Binding-site contacts:
Ligand atom O1A contacts residue SER28 of chain 1.A at 3.3 Å (h-bond).
Ligand atom O6 contacts residue ASP131 of chain 1.A at 3.5 Å (salt-bridge).
Ligand atom O1A contacts residue GLY26 of chain 1.A at 3.3 Å.
Ligand atom O1G contacts residue THR46 of chain 1.A at 2.9 Å (h-bond).
Ligand atom O2B contacts residue LYS27 of chain 1.A at 2.8 Å (salt-bridge).
Ligand atom O2B contacts residue GLY26 of chain 1.A at 3.1 Å (h-bond).
Ligand atom O3G contacts residue TYR43 of chain 1.A at 2.9 Å (h-bond).
Ligand atom O2G contacts residue GLY71 of chain 1.A at 3.0 Å (h-bond).
Ligand atom O3' contacts residue ASP42 of chain 1.A at 3.4 Å (salt-bridge).
Ligand atom O2G contacts residue LYS27 of chain 1.A at 2.7 Å (salt-bridge).
Ligand atom O2' contacts residue GLU41 of chain 1.A at 3.3 Å (salt-bridge).
Ligand atom O4' contacts residue LYS129 of chain 1.A at 3.1 Å (salt-bridge).
Ligand atom O1B contacts residue MG1 of chain 1.F at 2.1 Å.
Ligand atom O3A contacts residue GLY26 of chain 1.A at 3.1 Å (h-bond).
Ligand atom O1A contacts residue ALA29 of chain 1.A at 2.7 Å (h-bond).
Ligand atom O2G contacts residue GLY23 of chain 1.A at 3.4 Å.
Ligand atom O6 contacts residue ALA159 of chain 1.A at 2.8 Å (h-bond).
Ligand atom O1G contacts residue MG1 of chain 1.F at 2.1 Å.
Ligand atom N3B contacts residue TYR43 of chain 1.A at 3.5 Å.
Ligand atom O6 contacts residue ASN128 of chain 1.A at 3.3 Å (h-bond).
Ligand atom O2A contacts residue TYR43 of chain 1.A at 3.4 Å.
Ligand atom N7 contacts residue ASN128 of chain 1.A at 3.1 Å (h-bond).
Ligand atom C5' contacts residue GLY24 of chain 1.A at 3.5 Å.
Ligand atom O6 contacts residue SER158 of chain 1.A at 3.4 Å.
Ligand atom N3B contacts residue MG1 of chain 1.F at 3.4 Å.
Ligand atom O3G contacts residue PRO45 of chain 1.A at 3.3 Å.
Ligand atom N3B contacts residue GLY24 of chain 1.A at 3.0 Å (h-bond).
Ligand atom O2' contacts residue PHE39 of chain 1.A at 3.4 Å.
Ligand atom C8 contacts residue ALA29 of chain 1.A at 3.5 Å (hydrophobic).
Ligand atom N1 contacts residue ASP131 of chain 1.A at 2.9 Å (salt-bridge).
Ligand atom O3' contacts residue GLU41 of chain 1.A at 2.7 Å (salt-bridge).
Ligand atom N2 contacts residue ASP131 of chain 1.A at 2.9 Å (salt-bridge).
Ligand atom O6 contacts residue LYS129 of chain 1.A at 3.4 Å.
Ligand atom O2' contacts residue VAL40 of chain 1.A at 3.0 Å (h-bond).
Ligand atom O2B contacts residue VAL25 of chain 1.A at 3.3 Å (h-bond).
Ligand atom PG contacts residue MG1 of chain 1.F at 3.2 Å.
Ligand atom O6 contacts residue LYS160 of chain 1.A at 3.5 Å (salt-bridge).
Ligand atom PB contacts residue MG1 of chain 1.F at 3.2 Å.
Ligand atom O1B contacts residue SER28 of chain 1.A at 2.9 Å (h-bond).
Ligand atom C3' contacts residue ASP42 of chain 1.A at 3.4 Å.

Sequence of chain 1.A:
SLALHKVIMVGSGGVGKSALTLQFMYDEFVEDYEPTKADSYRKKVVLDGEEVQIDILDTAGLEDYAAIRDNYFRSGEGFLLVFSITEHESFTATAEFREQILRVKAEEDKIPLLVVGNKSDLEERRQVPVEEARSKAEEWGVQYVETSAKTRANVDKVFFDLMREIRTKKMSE

A small-molecule ligand and the protein it binds are described below.
Small molecule (SMILES): Nc1nc2c(ncn2[C@@H]2O[C@H](CO[P](=O)(O)O[P](=O)(O)NP(=O)(O)O)[C@@H](O)[C@H]2O)c(=O)[nH]1